This small molecule binds to this protein.
Small molecule (SMILES): C1CC[C@H]2N->[Pt+2]<-N[C@@H]2C1

Binding-site contacts:
Ligand atom N1 contacts residue MET29 of chain 1.A at 3.9 Å.
Ligand atom C1 contacts residue ASP14 of chain 1.A at 3.9 Å.
Ligand atom N2 contacts residue TYR25 of chain 1.A at 4.5 Å.
Ligand atom N2 contacts residue MET29 of chain 1.A at 3.4 Å (h-bond).
Ligand atom PT contacts residue TYR25 of chain 1.A at 3.6 Å.
Ligand atom PT contacts residue MET29 of chain 1.A at 2.1 Å.
Ligand atom N1 contacts residue ASP14 of chain 1.A at 2.4 Å (salt-bridge).
Ligand atom N2 contacts residue ASP14 of chain 1.A at 4.3 Å.
Ligand atom PT contacts residue ASP14 of chain 1.A at 2.3 Å.

Sequence of chain 1.A:
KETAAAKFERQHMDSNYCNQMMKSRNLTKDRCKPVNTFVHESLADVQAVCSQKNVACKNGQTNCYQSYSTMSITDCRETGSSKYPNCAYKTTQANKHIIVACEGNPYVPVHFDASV